Sequence of chain 1.B:
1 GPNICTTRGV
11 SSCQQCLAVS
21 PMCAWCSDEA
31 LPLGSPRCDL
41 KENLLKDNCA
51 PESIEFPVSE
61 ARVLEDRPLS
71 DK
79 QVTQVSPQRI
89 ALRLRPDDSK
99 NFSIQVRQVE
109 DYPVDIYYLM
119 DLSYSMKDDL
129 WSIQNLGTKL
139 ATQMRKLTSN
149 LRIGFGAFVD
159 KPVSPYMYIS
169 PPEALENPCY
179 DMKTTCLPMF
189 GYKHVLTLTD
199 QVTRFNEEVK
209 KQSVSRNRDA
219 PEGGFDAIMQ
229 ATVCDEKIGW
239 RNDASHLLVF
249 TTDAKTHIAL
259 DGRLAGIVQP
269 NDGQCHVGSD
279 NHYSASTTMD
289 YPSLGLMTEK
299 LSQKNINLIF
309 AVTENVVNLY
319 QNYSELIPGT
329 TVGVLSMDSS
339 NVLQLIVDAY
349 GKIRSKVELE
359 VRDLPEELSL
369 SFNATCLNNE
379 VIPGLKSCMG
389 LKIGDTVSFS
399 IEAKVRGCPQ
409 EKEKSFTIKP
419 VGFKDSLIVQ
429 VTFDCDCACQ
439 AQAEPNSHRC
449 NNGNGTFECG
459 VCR

Binding-site contacts:
Ligand atom O7 contacts residue ASN99 of chain 1.B at 3.2 Å (h-bond).
Ligand atom C7 contacts residue ASN99 of chain 1.B at 3.3 Å.
Ligand atom O7 contacts residue SER398 of chain 1.B at 3.9 Å.
Ligand atom O6 contacts residue LYS98 of chain 1.B at 4.2 Å.
Ligand atom C8 contacts residue ASN99 of chain 1.B at 4.5 Å.
Ligand atom C1 contacts residue ASN99 of chain 1.B at 1.4 Å.
Ligand atom C7 contacts residue SER398 of chain 1.B at 3.9 Å.
Ligand atom O5 contacts residue ASN99 of chain 1.B at 2.4 Å (h-bond).
Ligand atom C8 contacts residue SER398 of chain 1.B at 3.4 Å.
Ligand atom C7 contacts residue NAG1 of chain 1.G at 3.9 Å.
Ligand atom C3 contacts residue ASN99 of chain 1.B at 3.9 Å.
Ligand atom O7 contacts residue NAG1 of chain 1.G at 3.0 Å (h-bond).
Ligand atom C8 contacts residue NAG1 of chain 1.G at 4.0 Å.
Ligand atom C5 contacts residue ASN99 of chain 1.B at 3.6 Å.
Ligand atom C4 contacts residue ASN99 of chain 1.B at 4.3 Å.
Ligand atom N2 contacts residue ASN99 of chain 1.B at 3.1 Å (h-bond).
Ligand atom C2 contacts residue ASN99 of chain 1.B at 2.6 Å.

A small-molecule ligand and the protein it binds are described below.
Small molecule (SMILES): CC(=O)N[C@@H]1[C@@H](O)[C@H](O)[C@@H](CO)O[C@H]1O